Binding-site contacts:
Ligand atom N2 contacts residue ASN12 of chain 9.M at 3.8 Å.
Ligand atom C1 contacts residue ASN12 of chain 9.M at 2.2 Å.
Ligand atom C2 contacts residue ASN12 of chain 9.M at 3.3 Å.
Ligand atom C5 contacts residue ASN12 of chain 9.M at 4.2 Å.
Ligand atom C7 contacts residue ASN12 of chain 9.M at 3.9 Å.
Ligand atom O7 contacts residue ASN12 of chain 9.M at 3.6 Å.
Ligand atom O5 contacts residue ASN12 of chain 9.M at 2.8 Å (h-bond).

The small molecule below binds the protein below.
Small molecule (SMILES): CC(=O)N[C@H]1[C@H](O[C@H]2[C@H](O)[C@@H](NC(C)=O)CO[C@@H]2CO)O[C@H](CO)[C@@H](O)[C@@H]1O

Sequence of chain 9.M:
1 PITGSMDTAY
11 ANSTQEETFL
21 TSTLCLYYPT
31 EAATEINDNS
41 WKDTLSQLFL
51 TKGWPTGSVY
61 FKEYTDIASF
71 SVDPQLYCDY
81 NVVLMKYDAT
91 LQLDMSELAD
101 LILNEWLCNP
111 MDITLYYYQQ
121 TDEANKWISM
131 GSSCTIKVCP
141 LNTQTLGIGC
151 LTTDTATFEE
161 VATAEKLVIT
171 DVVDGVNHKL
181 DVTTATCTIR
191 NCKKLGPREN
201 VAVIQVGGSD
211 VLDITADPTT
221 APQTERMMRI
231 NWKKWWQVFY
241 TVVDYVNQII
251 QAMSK